Binding-site contacts:
Ligand atom O5 contacts residue NAG1 of chain 14.L at 4.2 Å.
Ligand atom O7 contacts residue ASN77 of chain 14.F at 2.3 Å (h-bond).
Ligand atom N2 contacts residue NAG1 of chain 14.L at 4.2 Å.
Ligand atom C7 contacts residue ASN77 of chain 14.F at 2.7 Å.
Ligand atom N2 contacts residue ASN77 of chain 14.F at 2.8 Å (h-bond).
Ligand atom C5 contacts residue NAG1 of chain 14.L at 4.5 Å.
Ligand atom C5 contacts residue ASN77 of chain 14.F at 3.7 Å.
Ligand atom O5 contacts residue ASN77 of chain 14.F at 2.4 Å (h-bond).
Ligand atom C7 contacts residue NAG1 of chain 14.L at 4.3 Å.
Ligand atom C1 contacts residue ASN77 of chain 14.F at 1.5 Å.
Ligand atom C4 contacts residue ASN77 of chain 14.F at 4.2 Å.
Ligand atom C8 contacts residue NAG1 of chain 14.L at 4.3 Å.
Ligand atom O5 contacts residue THR94 of chain 14.F at 3.8 Å.
Ligand atom O6 contacts residue THR94 of chain 14.F at 4.0 Å.
Ligand atom C2 contacts residue ASN77 of chain 14.F at 2.3 Å.
Ligand atom C3 contacts residue ASN77 of chain 14.F at 3.7 Å.
Ligand atom C2 contacts residue NAG1 of chain 14.L at 4.3 Å.
Ligand atom C8 contacts residue ASN77 of chain 14.F at 4.1 Å.
Ligand atom C6 contacts residue THR94 of chain 14.F at 4.0 Å.
Ligand atom C1 contacts residue NAG1 of chain 14.L at 3.4 Å.

This small molecule binds to this protein.
Small molecule (SMILES): CC(=O)N[C@H]1[C@H](O[C@H]2[C@H](O)[C@@H](NC(C)=O)CO[C@@H]2CO)O[C@H](CO)[C@@H](O)[C@@H]1O

Sequence of chain 14.F:
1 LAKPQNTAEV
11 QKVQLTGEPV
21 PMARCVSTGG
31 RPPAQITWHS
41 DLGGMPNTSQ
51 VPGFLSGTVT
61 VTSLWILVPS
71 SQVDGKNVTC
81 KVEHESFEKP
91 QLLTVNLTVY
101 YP